Binding-site contacts:
Ligand atom O6 contacts residue TYR88 of chain 3.A at 2.8 Å (h-bond).
Ligand atom C5 contacts residue TYR88 of chain 3.A at 4.1 Å (hydrophobic).
Ligand atom C1 contacts residue ASN57 of chain 3.A at 1.4 Å.
Ligand atom C8 contacts residue GLU56 of chain 3.A at 3.5 Å.
Ligand atom N2 contacts residue ASN57 of chain 3.A at 2.9 Å (h-bond).
Ligand atom O5 contacts residue TYR88 of chain 3.A at 3.5 Å (h-bond).
Ligand atom O7 contacts residue ASN57 of chain 3.A at 3.3 Å (h-bond).
Ligand atom C7 contacts residue ASN57 of chain 3.A at 3.3 Å.
Ligand atom C5 contacts residue ASN57 of chain 3.A at 3.6 Å.
Ligand atom C3 contacts residue ASN57 of chain 3.A at 3.8 Å.
Ligand atom C2 contacts residue ASN57 of chain 3.A at 2.4 Å.
Ligand atom C4 contacts residue ASN57 of chain 3.A at 4.2 Å.
Ligand atom C6 contacts residue TYR88 of chain 3.A at 3.5 Å (hydrophobic).
Ligand atom O5 contacts residue ASN57 of chain 3.A at 2.3 Å (h-bond).
Ligand atom C8 contacts residue ASN57 of chain 3.A at 4.5 Å.

Sequence of chain 3.A:
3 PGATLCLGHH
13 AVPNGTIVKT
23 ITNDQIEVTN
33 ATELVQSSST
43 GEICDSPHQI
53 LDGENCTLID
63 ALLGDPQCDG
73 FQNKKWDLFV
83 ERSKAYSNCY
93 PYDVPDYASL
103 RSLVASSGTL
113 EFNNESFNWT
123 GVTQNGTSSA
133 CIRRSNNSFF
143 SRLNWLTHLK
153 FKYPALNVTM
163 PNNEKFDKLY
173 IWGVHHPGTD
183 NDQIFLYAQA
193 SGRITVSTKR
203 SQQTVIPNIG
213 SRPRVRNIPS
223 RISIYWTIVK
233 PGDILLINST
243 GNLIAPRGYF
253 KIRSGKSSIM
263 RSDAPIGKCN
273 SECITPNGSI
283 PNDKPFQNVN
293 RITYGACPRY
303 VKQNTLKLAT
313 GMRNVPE

This protein binds this small molecule.
Small molecule (SMILES): CC(=O)N[C@@H]1[C@@H](O)[C@H](O)[C@@H](CO)O[C@H]1O